Sequence of chain 1.B:
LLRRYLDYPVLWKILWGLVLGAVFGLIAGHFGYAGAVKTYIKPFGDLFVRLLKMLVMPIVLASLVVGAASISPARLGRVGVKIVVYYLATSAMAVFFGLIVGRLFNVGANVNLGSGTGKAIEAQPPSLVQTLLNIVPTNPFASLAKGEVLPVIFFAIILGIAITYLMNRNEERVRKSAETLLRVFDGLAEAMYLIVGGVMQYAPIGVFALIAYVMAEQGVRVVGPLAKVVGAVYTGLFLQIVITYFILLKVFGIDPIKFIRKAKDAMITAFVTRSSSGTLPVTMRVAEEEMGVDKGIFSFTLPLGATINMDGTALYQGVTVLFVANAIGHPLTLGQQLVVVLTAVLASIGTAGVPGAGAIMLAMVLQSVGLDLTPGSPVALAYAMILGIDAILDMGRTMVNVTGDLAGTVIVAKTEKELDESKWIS

Binding-site contacts:
Ligand atom N contacts residue THR402 of chain 1.B at 2.3 Å (h-bond).
Ligand atom CG contacts residue VAL358 of chain 1.B at 3.3 Å (hydrophobic).
Ligand atom CG contacts residue ARG401 of chain 1.B at 3.4 Å.
Ligand atom O contacts residue SER280 of chain 1.B at 3.2 Å.
Ligand atom OD1 contacts residue ALA361 of chain 1.B at 2.4 Å (h-bond).
Ligand atom OXT contacts residue MET314 of chain 1.B at 3.3 Å.
Ligand atom OD1 contacts residue ASP398 of chain 1.B at 3.1 Å (salt-bridge).
Ligand atom OXT contacts residue SER280 of chain 1.B at 3.3 Å.
Ligand atom O contacts residue ASN405 of chain 1.B at 3.5 Å (h-bond).
Ligand atom OXT contacts residue GLY357 of chain 1.B at 3.4 Å.
Ligand atom OD2 contacts residue ASP398 of chain 1.B at 3.0 Å (salt-bridge).
Ligand atom CB contacts residue VAL358 of chain 1.B at 3.1 Å (hydrophobic).
Ligand atom O contacts residue THR402 of chain 1.B at 2.8 Å (h-bond).
Ligand atom CG contacts residue GLY360 of chain 1.B at 3.9 Å.
Ligand atom CA contacts residue ASP398 of chain 1.B at 3.5 Å.
Ligand atom CG contacts residue ASP398 of chain 1.B at 2.9 Å.
Ligand atom C contacts residue ASN405 of chain 1.B at 3.8 Å.
Ligand atom C contacts residue SER280 of chain 1.B at 3.7 Å.
Ligand atom OD1 contacts residue GLY360 of chain 1.B at 2.7 Å (h-bond).
Ligand atom OD2 contacts residue THR317 of chain 1.B at 3.9 Å.
Ligand atom O contacts residue SER279 of chain 1.B at 4.1 Å.
Ligand atom N contacts residue ARG401 of chain 1.B at 3.9 Å.
Ligand atom OD2 contacts residue GLY362 of chain 1.B at 2.6 Å (h-bond).
Ligand atom C contacts residue THR402 of chain 1.B at 3.4 Å.
Ligand atom OD1 contacts residue ARG401 of chain 1.B at 3.5 Å (salt-bridge).
Ligand atom CB contacts residue ALA361 of chain 1.B at 4.2 Å (hydrophobic).
Ligand atom CB contacts residue ALA356 of chain 1.B at 4.0 Å (hydrophobic).
Ligand atom CG contacts residue ALA361 of chain 1.B at 3.2 Å (hydrophobic).
Ligand atom OD1 contacts residue GLY362 of chain 1.B at 3.3 Å (h-bond).
Ligand atom CA contacts residue THR317 of chain 1.B at 3.6 Å.
Ligand atom OD1 contacts residue VAL358 of chain 1.B at 2.8 Å (h-bond).
Ligand atom N contacts residue ASP398 of chain 1.B at 2.5 Å (salt-bridge).
Ligand atom OXT contacts residue ALA356 of chain 1.B at 3.7 Å.
Ligand atom OD1 contacts residue PRO359 of chain 1.B at 3.2 Å.
Ligand atom CB contacts residue ASP398 of chain 1.B at 3.6 Å.
Ligand atom CA contacts residue THR402 of chain 1.B at 3.4 Å.
Ligand atom OD2 contacts residue ARG401 of chain 1.B at 2.6 Å (salt-bridge).
Ligand atom N contacts residue THR317 of chain 1.B at 4.2 Å.
Ligand atom OD2 contacts residue ALA361 of chain 1.B at 3.6 Å.
Ligand atom CG contacts residue GLY362 of chain 1.B at 3.1 Å.

The protein below binds the small molecule below.
Small molecule (SMILES): N[C@@H](CC(=O)O)C(=O)O